A small-molecule ligand and the protein it binds are described below.
Small molecule (SMILES): COc1ncc(-c2cc3c(c(OCCN4CCC(C(C)(C)O)CC4)c2)COC3)cc1NS(C)(=O)=O

Binding-site contacts:
Ligand atom O1 contacts residue LYS675 of chain 1.A at 3.1 Å (salt-bridge).
Ligand atom C8 contacts residue ILE806 of chain 1.A at 3.8 Å (hydrophobic).
Ligand atom C1 contacts residue ILE721 of chain 1.A at 3.5 Å (hydrophobic).
Ligand atom C20 contacts residue TRP656 of chain 1.A at 3.5 Å (hydrophobic).
Ligand atom C contacts residue LEU680 of chain 1.A at 3.7 Å (hydrophobic).
Ligand atom C15 contacts residue MET796 of chain 1.A at 3.8 Å (hydrophobic).
Ligand atom O1 contacts residue SER650 of chain 1.A at 2.6 Å (h-bond).
Ligand atom C8 contacts residue ILE673 of chain 1.A at 3.7 Å (hydrophobic).
Ligand atom O3 contacts residue VAL723 of chain 1.A at 3.8 Å.
Ligand atom N contacts residue ASP807 of chain 1.A at 3.6 Å.
Ligand atom C6 contacts residue ASP807 of chain 1.A at 3.4 Å.
Ligand atom O3 contacts residue VAL724 of chain 1.A at 2.8 Å (h-bond).
Ligand atom O contacts residue LYS675 of chain 1.A at 3.0 Å (salt-bridge).
Ligand atom C7 contacts residue ILE673 of chain 1.A at 3.9 Å (hydrophobic).
Ligand atom C2 contacts residue ASP807 of chain 1.A at 3.8 Å.
Ligand atom O2 contacts residue SER650 of chain 1.A at 3.8 Å.
Ligand atom O5 contacts residue THR646 of chain 1.A at 3.7 Å.
Ligand atom C16 contacts residue MET648 of chain 1.A at 3.8 Å (hydrophobic).
Ligand atom O contacts residue ILE721 of chain 1.A at 3.7 Å.
Ligand atom O contacts residue ASP807 of chain 1.A at 3.6 Å (salt-bridge).
Ligand atom C24 contacts residue ILE806 of chain 1.A at 3.6 Å (hydrophobic).
Ligand atom C19 contacts residue TRP656 of chain 1.A at 3.7 Å (hydrophobic).
Ligand atom C11 contacts residue MET796 of chain 1.A at 3.8 Å (hydrophobic).
Ligand atom N contacts residue ILE721 of chain 1.A at 3.6 Å.
Ligand atom C23 contacts residue TRP656 of chain 1.A at 3.7 Å (hydrophobic).
Ligand atom C10 contacts residue VAL724 of chain 1.A at 3.6 Å (hydrophobic).
Ligand atom C15 contacts residue THR729 of chain 1.A at 3.6 Å.
Ligand atom S contacts residue LYS675 of chain 1.A at 3.6 Å.
Ligand atom C13 contacts residue MET796 of chain 1.A at 3.6 Å (hydrophobic).
Ligand atom O2 contacts residue MET648 of chain 1.A at 3.5 Å.
Ligand atom C23 contacts residue THR646 of chain 1.A at 3.6 Å.
Ligand atom C10 contacts residue GLU722 of chain 1.A at 3.3 Å.
Ligand atom N1 contacts residue LYS675 of chain 1.A at 2.9 Å (salt-bridge).
Ligand atom O4 contacts residue MET796 of chain 1.A at 3.5 Å (h-bond).
Ligand atom C12 contacts residue MET796 of chain 1.A at 3.7 Å (hydrophobic).
Ligand atom C contacts residue ASP683 of chain 1.A at 3.5 Å.
Ligand atom S contacts residue SER650 of chain 1.A at 3.6 Å.
Ligand atom C2 contacts residue TYR709 of chain 1.A at 3.8 Å (hydrophobic).
Ligand atom C contacts residue ASP807 of chain 1.A at 3.8 Å.
Ligand atom O1 contacts residue PRO654 of chain 1.A at 3.8 Å.

Sequence of chain 1.A:
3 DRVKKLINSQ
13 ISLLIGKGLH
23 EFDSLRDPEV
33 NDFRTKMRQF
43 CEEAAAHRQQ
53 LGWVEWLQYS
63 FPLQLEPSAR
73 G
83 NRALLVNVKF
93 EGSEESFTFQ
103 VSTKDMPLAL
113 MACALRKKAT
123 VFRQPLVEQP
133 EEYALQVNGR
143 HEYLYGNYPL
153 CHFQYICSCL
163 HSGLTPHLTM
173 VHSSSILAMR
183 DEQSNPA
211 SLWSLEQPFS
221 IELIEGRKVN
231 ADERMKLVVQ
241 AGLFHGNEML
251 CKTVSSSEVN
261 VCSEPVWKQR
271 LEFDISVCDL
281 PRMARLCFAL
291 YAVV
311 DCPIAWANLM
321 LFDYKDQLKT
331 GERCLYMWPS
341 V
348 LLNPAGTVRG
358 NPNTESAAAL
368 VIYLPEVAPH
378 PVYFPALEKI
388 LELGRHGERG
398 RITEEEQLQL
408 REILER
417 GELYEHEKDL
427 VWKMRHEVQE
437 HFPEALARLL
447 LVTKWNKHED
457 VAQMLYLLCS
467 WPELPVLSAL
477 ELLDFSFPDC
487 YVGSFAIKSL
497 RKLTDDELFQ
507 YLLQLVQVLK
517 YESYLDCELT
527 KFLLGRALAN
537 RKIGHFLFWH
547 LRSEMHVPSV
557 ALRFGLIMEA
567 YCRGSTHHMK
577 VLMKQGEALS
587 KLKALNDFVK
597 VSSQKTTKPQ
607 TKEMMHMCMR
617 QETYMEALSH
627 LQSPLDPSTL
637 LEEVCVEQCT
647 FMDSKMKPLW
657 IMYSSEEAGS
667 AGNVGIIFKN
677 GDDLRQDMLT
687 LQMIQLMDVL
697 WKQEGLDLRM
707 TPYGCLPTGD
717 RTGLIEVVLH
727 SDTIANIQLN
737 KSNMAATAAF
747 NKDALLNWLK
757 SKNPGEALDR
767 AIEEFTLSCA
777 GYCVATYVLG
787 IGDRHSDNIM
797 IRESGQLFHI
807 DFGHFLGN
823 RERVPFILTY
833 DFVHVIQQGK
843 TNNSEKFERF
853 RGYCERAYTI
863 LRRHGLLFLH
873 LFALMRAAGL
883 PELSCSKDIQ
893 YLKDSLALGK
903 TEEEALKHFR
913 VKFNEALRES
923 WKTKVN